Sequence of chain 8.B:
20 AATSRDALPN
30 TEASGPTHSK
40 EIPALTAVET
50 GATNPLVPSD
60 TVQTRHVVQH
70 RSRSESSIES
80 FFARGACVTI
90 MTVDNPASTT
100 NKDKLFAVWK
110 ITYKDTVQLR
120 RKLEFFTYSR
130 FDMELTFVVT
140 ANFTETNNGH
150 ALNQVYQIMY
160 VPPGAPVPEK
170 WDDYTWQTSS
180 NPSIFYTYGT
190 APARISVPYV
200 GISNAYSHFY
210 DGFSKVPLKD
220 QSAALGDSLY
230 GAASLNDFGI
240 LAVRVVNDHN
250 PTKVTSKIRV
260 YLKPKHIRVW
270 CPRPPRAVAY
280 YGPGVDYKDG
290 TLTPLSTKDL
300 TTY

This protein binds this small molecule.
Small molecule (SMILES): CCOC(=O)c1ccc(OCCCCC2CCN(c3ccc(C)nn3)CC2)cc1

Binding-site contacts:
Ligand atom C5 contacts residue TYR159 of chain 8.B at 3.7 Å (hydrophobic).
Ligand atom C8 contacts residue TYR159 of chain 8.B at 3.5 Å (hydrophobic).
Ligand atom C1 contacts residue ILE183 of chain 8.B at 3.5 Å (hydrophobic).
Ligand atom C10 contacts residue MET132 of chain 8.B at 3.7 Å (hydrophobic).
Ligand atom O25 contacts residue TYR112 of chain 8.B at 3.4 Å.
Ligand atom C4 contacts residue ALA24 of chain 8.D at 3.5 Å (hydrophobic).
Ligand atom O25 contacts residue THR111 of chain 8.B at 3.4 Å (h-bond).
Ligand atom C23 contacts residue PHE237 of chain 8.B at 3.8 Å (hydrophobic).
Ligand atom C5 contacts residue ILE194 of chain 8.B at 3.8 Å (hydrophobic).
Ligand atom C19 contacts residue PHE237 of chain 8.B at 3.5 Å (hydrophobic).
Ligand atom C12 contacts residue VAL199 of chain 8.B at 3.7 Å (hydrophobic).
Ligand atom C4 contacts residue ILE194 of chain 8.B at 3.8 Å (hydrophobic).
Ligand atom C8 contacts residue VAL196 of chain 8.B at 3.7 Å (hydrophobic).
Ligand atom N4 contacts residue LEU240 of chain 8.B at 3.3 Å.
Ligand atom C20 contacts residue PHE237 of chain 8.B at 3.4 Å (hydrophobic).
Ligand atom C1 contacts residue ILE157 of chain 8.B at 3.4 Å (hydrophobic).
Ligand atom C27 contacts residue ASP236 of chain 8.B at 3.6 Å.
Ligand atom C21 contacts residue PHE237 of chain 8.B at 3.7 Å (hydrophobic).
Ligand atom C20 contacts residue TYR112 of chain 8.B at 3.4 Å (hydrophobic).
Ligand atom C23 contacts residue TYR112 of chain 8.B at 3.3 Å (hydrophobic).
Ligand atom C3 contacts residue ALA24 of chain 8.D at 3.5 Å (hydrophobic).
Ligand atom N6 contacts residue VAL196 of chain 8.B at 3.8 Å.
Ligand atom C4 contacts residue TYR159 of chain 8.B at 3.7 Å (hydrophobic).
Ligand atom C18 contacts residue PHE237 of chain 8.B at 3.8 Å (hydrophobic).
Ligand atom C21 contacts residue TYR112 of chain 8.B at 3.4 Å (hydrophobic).
Ligand atom C13 contacts residue PHE237 of chain 8.B at 3.7 Å (hydrophobic).
Ligand atom C7 contacts residue VAL196 of chain 8.B at 3.5 Å (hydrophobic).
Ligand atom C14 contacts residue VAL199 of chain 8.B at 3.8 Å (hydrophobic).
Ligand atom C14 contacts residue MET132 of chain 8.B at 3.5 Å (hydrophobic).
Ligand atom N3 contacts residue LEU240 of chain 8.B at 3.4 Å.
Ligand atom C26 contacts residue LYS113 of chain 8.B at 3.7 Å.
Ligand atom C11 contacts residue LEU134 of chain 8.B at 3.8 Å (hydrophobic).
Ligand atom C7 contacts residue TYR159 of chain 8.B at 3.7 Å (hydrophobic).
Ligand atom C13 contacts residue MET132 of chain 8.B at 3.8 Å (hydrophobic).
Ligand atom O24 contacts residue TYR112 of chain 8.B at 3.8 Å.
Ligand atom O16 contacts residue MET132 of chain 8.B at 3.6 Å.
Ligand atom C26 contacts residue THR111 of chain 8.B at 3.6 Å.
Ligand atom C3 contacts residue TYR159 of chain 8.B at 3.7 Å (hydrophobic).
Ligand atom C3 contacts residue PRO181 of chain 8.B at 3.7 Å (hydrophobic).
Ligand atom C15 contacts residue MET132 of chain 8.B at 3.6 Å (hydrophobic).

Sequence of chain 8.D:
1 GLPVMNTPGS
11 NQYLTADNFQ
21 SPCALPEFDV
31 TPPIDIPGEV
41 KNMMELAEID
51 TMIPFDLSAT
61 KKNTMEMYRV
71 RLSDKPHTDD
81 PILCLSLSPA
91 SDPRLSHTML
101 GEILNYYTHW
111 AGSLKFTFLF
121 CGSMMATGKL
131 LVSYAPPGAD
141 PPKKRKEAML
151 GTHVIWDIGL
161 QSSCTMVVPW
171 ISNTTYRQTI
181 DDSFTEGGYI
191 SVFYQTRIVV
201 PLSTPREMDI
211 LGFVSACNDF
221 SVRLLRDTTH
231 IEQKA